The small molecule below binds the protein below.
Small molecule (SMILES): Cc1cc(C2=C(c3ccc(O)c(C)c3)[C@H]3[C@@H](S(=O)(=O)Oc4ccccc4)C[C@@H]2S3=O)ccc1O

Binding-site contacts:
Ligand atom C06 contacts residue PHE107 of chain 1.B at 3.8 Å (hydrophobic).
Ligand atom C09 contacts residue MET124 of chain 1.B at 3.8 Å (hydrophobic).
Ligand atom C25 contacts residue ALA53 of chain 1.B at 3.8 Å (hydrophobic).
Ligand atom C20 contacts residue LEU228 of chain 1.B at 3.5 Å (hydrophobic).
Ligand atom C26 contacts residue LEU228 of chain 1.B at 3.8 Å (hydrophobic).
Ligand atom C16 contacts residue LEU131 of chain 1.B at 3.8 Å (hydrophobic).
Ligand atom O05 contacts residue LEU87 of chain 1.B at 3.6 Å.
Ligand atom C07 contacts residue PHE107 of chain 1.B at 3.6 Å (hydrophobic).
Ligand atom O01 contacts residue LEU90 of chain 1.B at 3.7 Å.
Ligand atom C24 contacts residue HIS227 of chain 1.B at 3.8 Å.
Ligand atom S02 contacts residue PHE107 of chain 1.B at 3.5 Å.
Ligand atom C22 contacts residue MET124 of chain 1.B at 3.5 Å (hydrophobic).
Ligand atom C25 contacts residue LEU49 of chain 1.B at 3.7 Å (hydrophobic).
Ligand atom C17 contacts residue LEU131 of chain 1.B at 3.5 Å (hydrophobic).
Ligand atom C02 contacts residue LEU90 of chain 1.B at 3.8 Å (hydrophobic).
Ligand atom C01 contacts residue GLU56 of chain 1.B at 3.8 Å.
Ligand atom O04 contacts residue GLY224 of chain 1.B at 2.7 Å.
Ligand atom C19 contacts residue LEU228 of chain 1.B at 3.7 Å (hydrophobic).
Ligand atom C21 contacts residue MET124 of chain 1.B at 3.8 Å (hydrophobic).
Ligand atom C26 contacts residue ALA53 of chain 1.B at 3.6 Å (hydrophobic).
Ligand atom O03 contacts residue LEU228 of chain 1.B at 3.3 Å.
Ligand atom C03 contacts residue LEU94 of chain 1.B at 3.8 Å (hydrophobic).
Ligand atom O06 contacts residue MET124 of chain 1.B at 3.1 Å.
Ligand atom C05 contacts residue PHE107 of chain 1.B at 3.4 Å (hydrophobic).
Ligand atom O06 contacts residue PHE128 of chain 1.B at 3.8 Å.
Ligand atom C17 contacts residue ILE127 of chain 1.B at 3.8 Å (hydrophobic).
Ligand atom C23 contacts residue HIS227 of chain 1.B at 3.5 Å.
Ligand atom O05 contacts residue MET91 of chain 1.B at 3.6 Å.
Ligand atom O02 contacts residue THR50 of chain 1.B at 3.4 Å (h-bond).
Ligand atom C25 contacts residue GLU56 of chain 1.B at 3.3 Å.
Ligand atom S02 contacts residue MET124 of chain 1.B at 3.6 Å (h-bond).
Ligand atom C15 contacts residue LEU49 of chain 1.B at 3.7 Å (hydrophobic).
Ligand atom O04 contacts residue ILE127 of chain 1.B at 3.6 Å.
Ligand atom C16 contacts residue PHE107 of chain 1.B at 3.6 Å (hydrophobic).
Ligand atom C14 contacts residue LEU49 of chain 1.B at 3.6 Å (hydrophobic).
Ligand atom C23 contacts residue MET124 of chain 1.B at 3.7 Å (hydrophobic).
Ligand atom C22 contacts residue HIS227 of chain 1.B at 3.8 Å.
Ligand atom C04 contacts residue PHE107 of chain 1.B at 3.5 Å (hydrophobic).
Ligand atom O01 contacts residue GLU56 of chain 1.B at 2.7 Å (salt-bridge).
Ligand atom O04 contacts residue MET91 of chain 1.B at 3.9 Å.

Sequence of chain 1.B:
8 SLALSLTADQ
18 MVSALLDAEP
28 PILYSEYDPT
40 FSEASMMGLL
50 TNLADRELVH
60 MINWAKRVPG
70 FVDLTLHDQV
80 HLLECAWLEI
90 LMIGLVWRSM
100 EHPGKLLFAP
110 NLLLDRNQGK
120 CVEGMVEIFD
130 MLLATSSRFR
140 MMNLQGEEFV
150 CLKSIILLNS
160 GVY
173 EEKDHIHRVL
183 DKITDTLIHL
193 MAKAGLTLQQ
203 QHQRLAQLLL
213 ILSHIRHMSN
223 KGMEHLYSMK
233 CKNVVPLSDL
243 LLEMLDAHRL